Sequence of chain 1.C:
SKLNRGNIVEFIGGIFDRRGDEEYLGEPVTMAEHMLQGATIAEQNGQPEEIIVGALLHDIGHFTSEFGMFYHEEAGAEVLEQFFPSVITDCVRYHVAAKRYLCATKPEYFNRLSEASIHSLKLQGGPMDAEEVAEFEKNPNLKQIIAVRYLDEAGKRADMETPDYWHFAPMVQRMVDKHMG

Binding-site contacts:
Ligand atom O9 contacts residue GLN144 of chain 1.C at 3.1 Å (h-bond).
Ligand atom O10 contacts residue SER140 of chain 1.C at 3.5 Å (h-bond).
Ligand atom C6 contacts residue SER137 of chain 1.C at 3.6 Å.
Ligand atom O9 contacts residue SER140 of chain 1.C at 2.9 Å (h-bond).
Ligand atom C1 contacts residue TYR36 of chain 1.C at 3.3 Å (hydrophobic).
Ligand atom O9 contacts residue HIS92 of chain 1.C at 3.6 Å.
Ligand atom C8 contacts residue ALA136 of chain 1.C at 3.7 Å (hydrophobic).
Ligand atom C6 contacts residue GLU39 of chain 1.C at 3.3 Å.
Ligand atom C6 contacts residue TYR36 of chain 1.C at 3.7 Å (hydrophobic).
Ligand atom O1 contacts residue HIS74 of chain 1.C at 3.2 Å (h-bond).
Ligand atom O1 contacts residue HIS92 of chain 1.C at 3.3 Å (h-bond).
Ligand atom C6 contacts residue LEU37 of chain 1.C at 3.9 Å (hydrophobic).
Ligand atom P4 contacts residue HIS92 of chain 1.C at 4.0 Å.
Ligand atom P4 contacts residue SER140 of chain 1.C at 3.7 Å.
Ligand atom N3 contacts residue LEU37 of chain 1.C at 4.0 Å.
Ligand atom C1 contacts residue SER137 of chain 1.C at 3.9 Å.
Ligand atom C2 contacts residue SER140 of chain 1.C at 3.9 Å.
Ligand atom O10 contacts residue LYS119 of chain 1.C at 2.9 Å (salt-bridge).
Ligand atom O1 contacts residue FE1 of chain 1.K at 3.9 Å.
Ligand atom O11 contacts residue VAL116 of chain 1.C at 4.0 Å.
Ligand atom C5 contacts residue LEU37 of chain 1.C at 3.9 Å (hydrophobic).
Ligand atom O1 contacts residue ASP71 of chain 1.C at 3.3 Å (salt-bridge).
Ligand atom O10 contacts residue ARG169 of chain 1.C at 2.8 Å (salt-bridge).
Ligand atom O11 contacts residue HIS92 of chain 1.C at 3.3 Å (h-bond).
Ligand atom O11 contacts residue HIS115 of chain 1.C at 3.2 Å (h-bond).
Ligand atom C6 contacts residue ALA136 of chain 1.C at 4.1 Å (hydrophobic).
Ligand atom P4 contacts residue LYS119 of chain 1.C at 3.8 Å.
Ligand atom P4 contacts residue FE21 of chain 1.L at 3.2 Å.
Ligand atom O9 contacts residue LYS119 of chain 1.C at 3.6 Å (salt-bridge).
Ligand atom C5 contacts residue TYR36 of chain 1.C at 3.4 Å (hydrophobic).
Ligand atom C8 contacts residue LEU37 of chain 1.C at 3.5 Å (hydrophobic).
Ligand atom O1 contacts residue FE21 of chain 1.L at 2.4 Å.
Ligand atom P4 contacts residue ARG169 of chain 1.C at 3.9 Å.
Ligand atom O10 contacts residue SER137 of chain 1.C at 2.9 Å (h-bond).
Ligand atom O11 contacts residue ARG169 of chain 1.C at 3.2 Å (salt-bridge).
Ligand atom P4 contacts residue SER137 of chain 1.C at 4.0 Å.
Ligand atom O11 contacts residue FE21 of chain 1.L at 2.1 Å.
Ligand atom C1 contacts residue FE21 of chain 1.L at 3.3 Å.
Ligand atom O1 contacts residue TYR36 of chain 1.C at 2.9 Å (h-bond).
Ligand atom C5 contacts residue HIS74 of chain 1.C at 3.9 Å.

A small-molecule ligand and the protein it binds are described below.
Small molecule (SMILES): C[N+](C)(C)C[C@H](O)P(=O)(O)O